A protein and the small-molecule ligand that binds it are described below.
Small molecule (SMILES): CC(=O)N[C@H]1[C@H](O[C@H]2[C@H](O)[C@@H](NC(C)=O)CO[C@@H]2CO)O[C@H](CO)[C@@H](O[C@@H]2O[C@H](CO)[C@@H](O)[C@H](O[C@H]3O[C@H](CO)[C@@H](O)[C@H](O)[C@@H]3O)[C@@H]2O)[C@@H]1O

Sequence of chain 1.A:
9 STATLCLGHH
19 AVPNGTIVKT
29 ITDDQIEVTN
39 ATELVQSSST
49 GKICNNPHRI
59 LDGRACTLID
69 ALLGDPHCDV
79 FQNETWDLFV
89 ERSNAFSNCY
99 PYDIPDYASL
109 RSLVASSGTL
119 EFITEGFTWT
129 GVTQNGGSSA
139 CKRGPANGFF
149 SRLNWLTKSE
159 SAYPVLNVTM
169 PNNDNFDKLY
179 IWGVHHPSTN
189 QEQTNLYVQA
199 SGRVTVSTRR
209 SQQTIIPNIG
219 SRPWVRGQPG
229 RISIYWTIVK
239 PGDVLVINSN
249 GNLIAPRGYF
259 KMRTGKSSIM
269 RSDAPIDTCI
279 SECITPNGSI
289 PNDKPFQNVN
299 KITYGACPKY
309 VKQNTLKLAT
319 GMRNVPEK

Sequence of chain 1.C:
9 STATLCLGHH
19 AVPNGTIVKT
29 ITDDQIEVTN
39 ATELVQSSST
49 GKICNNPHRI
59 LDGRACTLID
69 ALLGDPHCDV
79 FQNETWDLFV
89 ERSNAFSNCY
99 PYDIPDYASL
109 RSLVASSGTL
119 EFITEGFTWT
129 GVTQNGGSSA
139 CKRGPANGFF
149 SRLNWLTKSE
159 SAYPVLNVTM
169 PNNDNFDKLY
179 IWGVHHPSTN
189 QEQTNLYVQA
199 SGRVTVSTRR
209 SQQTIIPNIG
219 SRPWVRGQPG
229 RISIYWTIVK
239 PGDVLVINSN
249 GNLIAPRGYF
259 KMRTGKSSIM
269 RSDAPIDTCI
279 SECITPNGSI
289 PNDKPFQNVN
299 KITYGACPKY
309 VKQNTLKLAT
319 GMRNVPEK

Binding-site contacts:
Ligand atom C7 contacts residue PRO221 of chain 1.A at 4.4 Å (hydrophobic).
Ligand atom O6 contacts residue TRP222 of chain 1.A at 4.0 Å.
Ligand atom C2 contacts residue ASN165 of chain 1.C at 2.4 Å.
Ligand atom O5 contacts residue TRP222 of chain 1.A at 3.7 Å.
Ligand atom C1 contacts residue TRP222 of chain 1.A at 4.1 Å (hydrophobic).
Ligand atom C4 contacts residue TRP222 of chain 1.A at 3.9 Å (hydrophobic).
Ligand atom C8 contacts residue SER219 of chain 1.A at 3.8 Å.
Ligand atom C2 contacts residue TRP222 of chain 1.A at 3.8 Å (hydrophobic).
Ligand atom C6 contacts residue VAL244 of chain 1.C at 4.3 Å (hydrophobic).
Ligand atom C7 contacts residue ASN165 of chain 1.C at 3.9 Å.
Ligand atom C5 contacts residue THR167 of chain 1.C at 3.9 Å.
Ligand atom C5 contacts residue ASN165 of chain 1.C at 3.6 Å.
Ligand atom C1 contacts residue SER219 of chain 1.A at 4.2 Å.
Ligand atom C7 contacts residue SER219 of chain 1.A at 4.0 Å.
Ligand atom O7 contacts residue ASN165 of chain 1.C at 4.1 Å.
Ligand atom C8 contacts residue PRO221 of chain 1.A at 4.5 Å (hydrophobic).
Ligand atom C1 contacts residue TRP222 of chain 1.A at 4.0 Å (hydrophobic).
Ligand atom C1 contacts residue ASN165 of chain 1.C at 1.4 Å.
Ligand atom O7 contacts residue TRP222 of chain 1.A at 2.8 Å (h-bond).
Ligand atom C6 contacts residue TRP222 of chain 1.A at 4.0 Å (hydrophobic).
Ligand atom O6 contacts residue THR167 of chain 1.C at 2.5 Å (h-bond).
Ligand atom C6 contacts residue THR167 of chain 1.C at 2.9 Å.
Ligand atom N2 contacts residue ASN165 of chain 1.C at 2.8 Å (h-bond).
Ligand atom O7 contacts residue PRO221 of chain 1.A at 3.5 Å.
Ligand atom C3 contacts residue TRP222 of chain 1.A at 4.2 Å (hydrophobic).
Ligand atom C5 contacts residue TRP222 of chain 1.A at 4.2 Å (hydrophobic).
Ligand atom C7 contacts residue TRP222 of chain 1.A at 4.0 Å (hydrophobic).
Ligand atom C8 contacts residue THR167 of chain 1.C at 3.8 Å.
Ligand atom O7 contacts residue ARG220 of chain 1.A at 4.4 Å.
Ligand atom C3 contacts residue ASN165 of chain 1.C at 3.8 Å.
Ligand atom C4 contacts residue ASN165 of chain 1.C at 4.2 Å.
Ligand atom C8 contacts residue VAL242 of chain 1.C at 4.0 Å (hydrophobic).
Ligand atom C2 contacts residue SER219 of chain 1.A at 4.4 Å.
Ligand atom O5 contacts residue ASN165 of chain 1.C at 2.3 Å (h-bond).
Ligand atom O5 contacts residue THR167 of chain 1.C at 3.6 Å (h-bond).
Ligand atom O4 contacts residue TRP222 of chain 1.A at 3.9 Å.
Ligand atom O3 contacts residue TRP222 of chain 1.A at 3.7 Å.
Ligand atom N2 contacts residue SER219 of chain 1.A at 3.4 Å (h-bond).